Binding-site contacts:
Ligand atom C2 contacts residue ASN12 of chain 47.J at 3.2 Å.
Ligand atom O7 contacts residue ASN12 of chain 47.J at 3.7 Å.
Ligand atom C5 contacts residue ASN12 of chain 47.J at 4.1 Å.
Ligand atom O5 contacts residue ASN12 of chain 47.J at 2.7 Å (h-bond).
Ligand atom C1 contacts residue ASN12 of chain 47.J at 2.1 Å.
Ligand atom C7 contacts residue ASN12 of chain 47.J at 3.9 Å.
Ligand atom N2 contacts residue ASN12 of chain 47.J at 3.8 Å.

A small-molecule ligand and the protein it binds are described below.
Small molecule (SMILES): CC(=O)N[C@H]1[C@H](O[C@H]2[C@H](O)[C@@H](NC(C)=O)CO[C@@H]2CO)O[C@H](CO)[C@@H](O)[C@@H]1O

Sequence of chain 47.J:
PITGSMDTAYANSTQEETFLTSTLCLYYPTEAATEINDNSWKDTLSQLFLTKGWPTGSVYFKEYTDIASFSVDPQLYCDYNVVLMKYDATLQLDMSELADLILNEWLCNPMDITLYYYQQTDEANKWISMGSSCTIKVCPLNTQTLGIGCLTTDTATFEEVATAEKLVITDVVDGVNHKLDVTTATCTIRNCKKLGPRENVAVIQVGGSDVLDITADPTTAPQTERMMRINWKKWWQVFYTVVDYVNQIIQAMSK